Sequence of chain 1.A:
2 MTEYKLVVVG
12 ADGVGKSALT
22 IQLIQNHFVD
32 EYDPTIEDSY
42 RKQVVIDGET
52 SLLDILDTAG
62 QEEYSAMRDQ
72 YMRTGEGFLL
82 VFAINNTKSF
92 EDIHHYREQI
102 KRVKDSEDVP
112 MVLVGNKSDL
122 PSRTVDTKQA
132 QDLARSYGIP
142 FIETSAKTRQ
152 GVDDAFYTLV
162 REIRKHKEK

Binding-site contacts:
Ligand atom C15 contacts residue GLY61 of chain 1.A at 3.5 Å.
Ligand atom N8 contacts residue GLU63 of chain 1.A at 3.5 Å (salt-bridge).
Ligand atom F28 contacts residue GLN100 of chain 1.A at 3.4 Å.
Ligand atom C27 contacts residue GLU63 of chain 1.A at 3.5 Å.
Ligand atom O12 contacts residue TYR97 of chain 1.A at 3.5 Å (h-bond).
Ligand atom C30 contacts residue ASP70 of chain 1.A at 3.3 Å.
Ligand atom C36 contacts residue MET73 of chain 1.A at 3.5 Å (hydrophobic).
Ligand atom N16 contacts residue GLY61 of chain 1.A at 2.8 Å (h-bond).
Ligand atom N8 contacts residue TYR97 of chain 1.A at 3.3 Å (h-bond).
Ligand atom C9 contacts residue GLU63 of chain 1.A at 3.6 Å.
Ligand atom N1 contacts residue ARG69 of chain 1.A at 3.0 Å (salt-bridge).
Ligand atom C19 contacts residue GLY11 of chain 1.A at 3.5 Å.
Ligand atom O12 contacts residue HIS96 of chain 1.A at 3.3 Å (h-bond).
Ligand atom O38 contacts residue TYR65 of chain 1.A at 3.4 Å.
Ligand atom F28 contacts residue HIS96 of chain 1.A at 3.1 Å.
Ligand atom C22 contacts residue GLU63 of chain 1.A at 3.6 Å.
Ligand atom N16 contacts residue ASP13 of chain 1.A at 2.7 Å (salt-bridge).
Ligand atom C7 contacts residue GLU63 of chain 1.A at 3.4 Å.
Ligand atom C7 contacts residue TYR97 of chain 1.A at 3.2 Å (hydrophobic).
Ligand atom C20 contacts residue TYR97 of chain 1.A at 3.3 Å (hydrophobic).
Ligand atom C14 contacts residue GLY61 of chain 1.A at 3.3 Å.
Ligand atom N6 contacts residue TYR65 of chain 1.A at 3.3 Å (h-bond).
Ligand atom F28 contacts residue TYR65 of chain 1.A at 3.3 Å.
Ligand atom O38 contacts residue ARG69 of chain 1.A at 3.5 Å.
Ligand atom N23 contacts residue GLU63 of chain 1.A at 2.9 Å (salt-bridge).
Ligand atom C31 contacts residue ASP70 of chain 1.A at 3.3 Å.
Ligand atom N6 contacts residue HIS96 of chain 1.A at 2.8 Å (h-bond).
Ligand atom N13 contacts residue GLU63 of chain 1.A at 3.6 Å.
Ligand atom O12 contacts residue GLU63 of chain 1.A at 3.3 Å (salt-bridge).
Ligand atom C17 contacts residue GLY61 of chain 1.A at 3.5 Å.
Ligand atom O38 contacts residue ASP70 of chain 1.A at 2.6 Å (salt-bridge).
Ligand atom C24 contacts residue GLU63 of chain 1.A at 3.4 Å.
Ligand atom C29 contacts residue GLU64 of chain 1.A at 3.3 Å.
Ligand atom C21 contacts residue GLU63 of chain 1.A at 3.1 Å.
Ligand atom C18 contacts residue GLY61 of chain 1.A at 3.3 Å.
Ligand atom C29 contacts residue ARG69 of chain 1.A at 3.5 Å.
Ligand atom C29 contacts residue TYR65 of chain 1.A at 3.5 Å (hydrophobic).
Ligand atom C15 contacts residue ASP13 of chain 1.A at 3.3 Å.
Ligand atom C20 contacts residue ASP13 of chain 1.A at 3.4 Å.
Ligand atom C19 contacts residue TYR97 of chain 1.A at 3.4 Å (hydrophobic).

The small molecule below binds the protein below.
Small molecule (SMILES): CN1CCC[C@H]1COc1nc(N2C[C@H]3CC[C@@H](C2)N3)c2cnc(-c3cc(O)cc4ccccc34)c(F)c2n1